Sequence of chain 1.A:
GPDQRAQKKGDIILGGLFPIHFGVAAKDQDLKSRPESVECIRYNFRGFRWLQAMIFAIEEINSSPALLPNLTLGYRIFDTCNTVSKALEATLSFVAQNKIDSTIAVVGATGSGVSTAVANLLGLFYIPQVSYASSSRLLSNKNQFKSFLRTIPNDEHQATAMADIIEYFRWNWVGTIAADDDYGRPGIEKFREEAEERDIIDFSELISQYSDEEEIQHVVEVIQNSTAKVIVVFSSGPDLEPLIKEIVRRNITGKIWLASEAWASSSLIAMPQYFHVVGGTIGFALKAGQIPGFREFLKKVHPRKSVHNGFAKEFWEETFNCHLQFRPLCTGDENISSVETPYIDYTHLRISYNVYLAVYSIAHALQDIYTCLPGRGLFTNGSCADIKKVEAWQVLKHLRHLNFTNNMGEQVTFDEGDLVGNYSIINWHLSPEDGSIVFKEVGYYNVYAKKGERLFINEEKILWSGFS

A small-molecule ligand and the protein it binds are described below.
Small molecule (SMILES): CC(=O)N[C@@H]1[C@@H](O)[C@H](O)[C@@H](CO)O[C@H]1O

Binding-site contacts:
Ligand atom C3 contacts residue ASN314 of chain 1.A at 3.7 Å.
Ligand atom N2 contacts residue ASN314 of chain 1.A at 2.8 Å (h-bond).
Ligand atom C7 contacts residue ASN314 of chain 1.A at 3.3 Å.
Ligand atom C2 contacts residue ASN314 of chain 1.A at 2.3 Å.
Ligand atom C5 contacts residue ASN314 of chain 1.A at 3.6 Å.
Ligand atom C4 contacts residue ASN314 of chain 1.A at 4.1 Å.
Ligand atom O5 contacts residue THR316 of chain 1.A at 4.1 Å.
Ligand atom C1 contacts residue THR316 of chain 1.A at 4.5 Å.
Ligand atom O6 contacts residue THR316 of chain 1.A at 4.0 Å.
Ligand atom C1 contacts residue ASN314 of chain 1.A at 1.4 Å.
Ligand atom O5 contacts residue ASN314 of chain 1.A at 2.4 Å (h-bond).
Ligand atom C8 contacts residue ASN314 of chain 1.A at 4.1 Å.
Ligand atom O7 contacts residue ASN314 of chain 1.A at 3.5 Å (h-bond).